The small molecule below binds the protein below.
Small molecule (SMILES): CN1CCC[C@H]1c1cccnc1

Binding-site contacts:
Ligand atom C10 contacts residue GLY279 of chain 1.C at 3.6 Å.
Ligand atom C3 contacts residue PHE458 of chain 1.C at 4.2 Å (hydrophobic).
Ligand atom C10 contacts residue PHE187 of chain 1.C at 3.3 Å (hydrophobic).
Ligand atom C7 contacts residue HEM1 of chain 1.I at 3.4 Å.
Ligand atom C6 contacts residue GLY279 of chain 1.C at 3.9 Å.
Ligand atom C8 contacts residue LEU348 of chain 1.C at 4.3 Å (hydrophobic).
Ligand atom C3 contacts residue PHE85 of chain 1.C at 4.5 Å (hydrophobic).
Ligand atom C5 contacts residue PHE85 of chain 1.C at 4.1 Å (hydrophobic).
Ligand atom C1 contacts residue GLY279 of chain 1.C at 3.7 Å.
Ligand atom C8 contacts residue HEM1 of chain 1.I at 2.8 Å.
Ligand atom C9 contacts residue THR283 of chain 1.C at 3.8 Å.
Ligand atom N1 contacts residue ASN275 of chain 1.C at 3.8 Å.
Ligand atom N2 contacts residue GLY279 of chain 1.C at 3.7 Å.
Ligand atom C1 contacts residue ASN275 of chain 1.C at 3.5 Å.
Ligand atom C1 contacts residue ILE278 of chain 1.C at 4.4 Å (hydrophobic).
Ligand atom C2 contacts residue GLY279 of chain 1.C at 4.3 Å.
Ligand atom C9 contacts residue HEM1 of chain 1.I at 3.1 Å.
Ligand atom N2 contacts residue HEM1 of chain 1.I at 4.0 Å.
Ligand atom C3 contacts residue LEU348 of chain 1.C at 4.3 Å (hydrophobic).
Ligand atom N1 contacts residue ILE278 of chain 1.C at 4.0 Å.
Ligand atom C6 contacts residue HEM1 of chain 1.I at 3.9 Å.
Ligand atom C4 contacts residue PHE96 of chain 1.C at 4.1 Å (hydrophobic).
Ligand atom C5 contacts residue PHE89 of chain 1.C at 4.1 Å (hydrophobic).
Ligand atom C10 contacts residue THR283 of chain 1.C at 3.8 Å.
Ligand atom C5 contacts residue PHE96 of chain 1.C at 4.2 Å (hydrophobic).
Ligand atom N1 contacts residue GLY279 of chain 1.C at 4.3 Å.
Ligand atom C7 contacts residue LEU348 of chain 1.C at 4.3 Å (hydrophobic).
Ligand atom C4 contacts residue PHE85 of chain 1.C at 3.5 Å (hydrophobic).
Ligand atom C5 contacts residue ILE278 of chain 1.C at 4.4 Å (hydrophobic).
Ligand atom N2 contacts residue THR283 of chain 1.C at 4.2 Å.
Ligand atom C1 contacts residue VAL95 of chain 1.C at 4.4 Å (hydrophobic).
Ligand atom C4 contacts residue PHE458 of chain 1.C at 4.4 Å (hydrophobic).

Sequence of chain 1.C:
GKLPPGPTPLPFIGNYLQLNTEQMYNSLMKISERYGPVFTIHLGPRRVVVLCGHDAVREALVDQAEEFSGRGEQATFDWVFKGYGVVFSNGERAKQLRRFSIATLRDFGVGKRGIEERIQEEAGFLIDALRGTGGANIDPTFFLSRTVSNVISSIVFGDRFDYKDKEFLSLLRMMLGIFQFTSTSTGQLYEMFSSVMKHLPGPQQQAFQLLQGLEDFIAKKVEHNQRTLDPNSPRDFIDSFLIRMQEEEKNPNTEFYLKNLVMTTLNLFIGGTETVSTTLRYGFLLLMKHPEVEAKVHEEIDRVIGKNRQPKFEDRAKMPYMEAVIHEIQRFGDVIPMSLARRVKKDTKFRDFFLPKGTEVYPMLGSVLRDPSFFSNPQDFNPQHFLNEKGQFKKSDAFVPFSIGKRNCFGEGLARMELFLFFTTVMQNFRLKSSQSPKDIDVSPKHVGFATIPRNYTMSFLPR